A small-molecule ligand and the protein it binds are described below.
Small molecule (SMILES): CC(C)CCC[C@@H](C)[C@H]1CC[C@H]2[C@@H]3CC=C4C[C@@H](O)CC[C@]4(C)[C@H]3CC[C@]12C

Binding-site contacts:
Ligand atom C27 contacts residue LEU878 of chain 1.A at 4.4 Å (hydrophobic).
Ligand atom C12 contacts residue ILE902 of chain 1.A at 3.7 Å (hydrophobic).
Ligand atom C4 contacts residue GLU1009 of chain 1.D at 4.4 Å.
Ligand atom C19 contacts residue MET1013 of chain 1.D at 4.0 Å (hydrophobic).
Ligand atom C23 contacts residue CLR1 of chain 1.NA at 4.1 Å.
Ligand atom C11 contacts residue ILE902 of chain 1.A at 4.4 Å (hydrophobic).
Ligand atom C19 contacts residue CLR1 of chain 1.NA at 3.8 Å.
Ligand atom C18 contacts residue PHE905 of chain 1.A at 3.5 Å (hydrophobic).
Ligand atom C2 contacts residue GLU1009 of chain 1.D at 4.3 Å.
Ligand atom C11 contacts residue MET1013 of chain 1.D at 4.2 Å (hydrophobic).
Ligand atom C2 contacts residue THR1010 of chain 1.D at 3.8 Å.
Ligand atom C18 contacts residue CLR1 of chain 1.NA at 3.7 Å.
Ligand atom C15 contacts residue CLR1 of chain 1.NA at 4.3 Å.
Ligand atom C21 contacts residue PHE905 of chain 1.A at 3.7 Å (hydrophobic).
Ligand atom C26 contacts residue ILE874 of chain 1.A at 4.0 Å (hydrophobic).
Ligand atom C3 contacts residue VAL898 of chain 1.A at 4.2 Å (hydrophobic).
Ligand atom C19 contacts residue THR1010 of chain 1.D at 4.5 Å.
Ligand atom C21 contacts residue ILE902 of chain 1.A at 4.1 Å (hydrophobic).
Ligand atom C16 contacts residue CLR1 of chain 1.NA at 4.3 Å.
Ligand atom C8 contacts residue CLR1 of chain 1.NA at 4.1 Å.
Ligand atom C5 contacts residue CLR1 of chain 1.NA at 4.1 Å.
Ligand atom C3 contacts residue GLU1009 of chain 1.D at 4.4 Å.
Ligand atom C19 contacts residue GLU1009 of chain 1.D at 4.3 Å.
Ligand atom C23 contacts residue PHE905 of chain 1.A at 4.1 Å (hydrophobic).
Ligand atom C21 contacts residue LEU878 of chain 1.A at 3.5 Å (hydrophobic).
Ligand atom C20 contacts residue PHE905 of chain 1.A at 4.0 Å (hydrophobic).
Ligand atom C6 contacts residue CLR1 of chain 1.NA at 4.1 Å.
Ligand atom C4 contacts residue CLR1 of chain 1.NA at 4.0 Å.
Ligand atom C1 contacts residue THR1010 of chain 1.D at 3.9 Å.
Ligand atom C24 contacts residue PHE905 of chain 1.A at 3.7 Å (hydrophobic).
Ligand atom C18 contacts residue MET1013 of chain 1.D at 3.6 Å (hydrophobic).
Ligand atom O1 contacts residue GLU1009 of chain 1.D at 3.7 Å.
Ligand atom C13 contacts residue PHE905 of chain 1.A at 4.4 Å (hydrophobic).
Ligand atom C27 contacts residue ILE874 of chain 1.A at 4.4 Å (hydrophobic).
Ligand atom C2 contacts residue VAL898 of chain 1.A at 3.5 Å (hydrophobic).
Ligand atom C12 contacts residue GLY901 of chain 1.A at 4.4 Å.
Ligand atom C27 contacts residue PHE905 of chain 1.A at 3.9 Å (hydrophobic).
Ligand atom C24 contacts residue LEU878 of chain 1.A at 3.8 Å (hydrophobic).
Ligand atom C25 contacts residue PHE905 of chain 1.A at 4.3 Å (hydrophobic).
Ligand atom C1 contacts residue VAL898 of chain 1.A at 3.9 Å (hydrophobic).

Sequence of chain 1.A:
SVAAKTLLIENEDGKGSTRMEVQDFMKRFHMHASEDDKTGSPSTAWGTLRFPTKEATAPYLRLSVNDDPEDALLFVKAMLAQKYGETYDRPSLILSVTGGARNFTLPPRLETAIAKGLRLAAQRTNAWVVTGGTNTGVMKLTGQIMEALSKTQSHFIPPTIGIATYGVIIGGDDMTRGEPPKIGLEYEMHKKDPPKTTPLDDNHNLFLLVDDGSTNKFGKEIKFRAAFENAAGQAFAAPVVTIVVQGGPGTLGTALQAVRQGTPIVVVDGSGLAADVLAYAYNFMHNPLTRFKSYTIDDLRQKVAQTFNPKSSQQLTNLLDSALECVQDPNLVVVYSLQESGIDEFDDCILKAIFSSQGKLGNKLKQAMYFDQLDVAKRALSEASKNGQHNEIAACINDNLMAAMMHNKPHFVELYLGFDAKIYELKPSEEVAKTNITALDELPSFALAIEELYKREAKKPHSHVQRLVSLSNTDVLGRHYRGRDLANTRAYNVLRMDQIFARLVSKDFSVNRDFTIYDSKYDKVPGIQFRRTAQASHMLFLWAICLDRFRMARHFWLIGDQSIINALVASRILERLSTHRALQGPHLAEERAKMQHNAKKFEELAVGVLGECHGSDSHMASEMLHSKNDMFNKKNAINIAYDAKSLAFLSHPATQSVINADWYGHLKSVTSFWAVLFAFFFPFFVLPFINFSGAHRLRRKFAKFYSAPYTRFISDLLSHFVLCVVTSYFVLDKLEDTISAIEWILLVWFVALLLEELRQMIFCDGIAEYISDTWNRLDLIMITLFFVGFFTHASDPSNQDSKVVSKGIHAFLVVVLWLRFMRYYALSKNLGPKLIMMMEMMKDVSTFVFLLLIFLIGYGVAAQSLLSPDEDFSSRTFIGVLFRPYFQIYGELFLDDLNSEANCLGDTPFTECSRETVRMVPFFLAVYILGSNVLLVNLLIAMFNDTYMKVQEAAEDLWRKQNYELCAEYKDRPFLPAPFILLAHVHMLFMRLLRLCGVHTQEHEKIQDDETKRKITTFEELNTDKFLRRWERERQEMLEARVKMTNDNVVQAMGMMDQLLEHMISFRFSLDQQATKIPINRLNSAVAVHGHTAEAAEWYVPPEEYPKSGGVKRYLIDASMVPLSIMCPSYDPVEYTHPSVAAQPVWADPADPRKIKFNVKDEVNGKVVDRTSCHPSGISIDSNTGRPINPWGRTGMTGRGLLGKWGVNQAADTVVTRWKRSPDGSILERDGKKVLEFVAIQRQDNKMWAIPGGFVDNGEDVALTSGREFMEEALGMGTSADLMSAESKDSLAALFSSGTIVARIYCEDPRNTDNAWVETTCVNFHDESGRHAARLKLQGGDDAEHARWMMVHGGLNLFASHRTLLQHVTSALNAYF

Sequence of chain 1.D:
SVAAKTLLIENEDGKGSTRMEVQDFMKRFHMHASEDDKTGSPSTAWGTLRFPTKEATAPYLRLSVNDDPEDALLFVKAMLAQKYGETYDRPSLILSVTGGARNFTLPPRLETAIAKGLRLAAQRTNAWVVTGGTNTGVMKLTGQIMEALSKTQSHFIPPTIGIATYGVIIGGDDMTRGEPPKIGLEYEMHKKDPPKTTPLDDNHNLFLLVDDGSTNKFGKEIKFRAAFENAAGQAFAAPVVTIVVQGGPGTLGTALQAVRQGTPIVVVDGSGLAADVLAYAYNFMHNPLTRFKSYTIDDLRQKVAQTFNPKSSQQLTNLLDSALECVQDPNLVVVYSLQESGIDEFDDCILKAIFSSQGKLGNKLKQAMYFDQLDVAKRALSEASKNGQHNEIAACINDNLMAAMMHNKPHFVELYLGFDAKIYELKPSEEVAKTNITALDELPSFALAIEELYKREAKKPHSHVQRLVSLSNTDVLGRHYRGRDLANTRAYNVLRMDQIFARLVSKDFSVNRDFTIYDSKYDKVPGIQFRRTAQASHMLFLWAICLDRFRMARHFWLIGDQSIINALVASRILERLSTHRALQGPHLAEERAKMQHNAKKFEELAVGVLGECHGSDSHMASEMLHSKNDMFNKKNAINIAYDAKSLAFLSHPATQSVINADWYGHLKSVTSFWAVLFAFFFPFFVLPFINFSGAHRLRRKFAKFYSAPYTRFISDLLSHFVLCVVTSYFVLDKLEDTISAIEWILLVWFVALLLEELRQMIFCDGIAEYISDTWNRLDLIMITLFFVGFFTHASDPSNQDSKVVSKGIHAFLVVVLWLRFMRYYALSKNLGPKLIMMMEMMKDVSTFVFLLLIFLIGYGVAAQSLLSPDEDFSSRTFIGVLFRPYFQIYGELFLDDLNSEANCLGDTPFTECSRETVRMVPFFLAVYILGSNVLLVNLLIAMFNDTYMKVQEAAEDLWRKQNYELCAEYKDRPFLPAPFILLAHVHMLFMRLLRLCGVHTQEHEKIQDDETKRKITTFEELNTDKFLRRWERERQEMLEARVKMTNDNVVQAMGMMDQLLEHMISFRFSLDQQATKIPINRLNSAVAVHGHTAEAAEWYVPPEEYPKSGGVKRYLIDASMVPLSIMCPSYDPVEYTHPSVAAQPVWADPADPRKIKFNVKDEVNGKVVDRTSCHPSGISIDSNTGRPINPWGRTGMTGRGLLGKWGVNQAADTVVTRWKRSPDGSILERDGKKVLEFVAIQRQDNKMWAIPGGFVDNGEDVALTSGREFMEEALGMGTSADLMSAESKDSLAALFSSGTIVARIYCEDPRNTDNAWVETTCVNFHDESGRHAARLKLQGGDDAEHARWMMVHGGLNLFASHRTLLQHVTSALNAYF